Binding-site contacts:
Ligand atom N16 contacts residue TRP60 of chain 1.C at 3.5 Å (h-bond).
Ligand atom C11 contacts residue ASP73 of chain 1.C at 3.8 Å.
Ligand atom C5 contacts residue TYR64 of chain 1.C at 3.5 Å (hydrophobic).
Ligand atom C27 contacts residue GLY126 of chain 1.C at 3.6 Å.
Ligand atom C7 contacts residue ASP73 of chain 1.C at 3.4 Å.
Ligand atom C4 contacts residue TYR64 of chain 1.C at 3.6 Å (hydrophobic).
Ligand atom O18 contacts residue TYR56 of chain 1.C at 3.8 Å.
Ligand atom BR1 contacts residue TYR64 of chain 1.C at 3.5 Å.
Ligand atom O19 contacts residue TYR56 of chain 1.C at 3.4 Å.
Ligand atom C4 contacts residue LEU36 of chain 1.C at 3.6 Å (hydrophobic).
Ligand atom C3 contacts residue TYR64 of chain 1.C at 3.4 Å (hydrophobic).
Ligand atom O17 contacts residue SER129 of chain 1.C at 2.8 Å (h-bond).
Ligand atom N16 contacts residue TYR56 of chain 1.C at 3.6 Å.
Ligand atom C9 contacts residue TYR56 of chain 1.C at 3.8 Å (hydrophobic).
Ligand atom C28 contacts residue TYR47 of chain 1.C at 3.7 Å (hydrophobic).
Ligand atom C9 contacts residue ASP73 of chain 1.C at 3.7 Å.
Ligand atom C11 contacts residue THR115 of chain 1.C at 3.7 Å.
Ligand atom C13 contacts residue TRP88 of chain 1.C at 3.6 Å (hydrophobic).
Ligand atom C2 contacts residue TYR64 of chain 1.C at 3.5 Å (hydrophobic).
Ligand atom C6 contacts residue TYR64 of chain 1.C at 3.7 Å (hydrophobic).
Ligand atom C14 contacts residue PHE101 of chain 1.C at 3.8 Å (hydrophobic).
Ligand atom C13 contacts residue TYR93 of chain 1.C at 3.4 Å (hydrophobic).
Ligand atom N8 contacts residue THR75 of chain 1.C at 3.7 Å.
Ligand atom C30 contacts residue ALA127 of chain 1.C at 3.6 Å (hydrophobic).
Ligand atom C1 contacts residue TYR64 of chain 1.C at 3.5 Å (hydrophobic).
Ligand atom O18 contacts residue TRP60 of chain 1.C at 3.0 Å (h-bond).
Ligand atom N8 contacts residue ASP73 of chain 1.C at 2.8 Å (salt-bridge).
Ligand atom C11 contacts residue THR75 of chain 1.C at 3.7 Å.
Ligand atom C11 contacts residue TRP88 of chain 1.C at 3.6 Å (hydrophobic).
Ligand atom BR2 contacts residue TYR47 of chain 1.C at 3.4 Å.
Ligand atom C12 contacts residue THR75 of chain 1.C at 3.7 Å.
Ligand atom O18 contacts residue LEU110 of chain 1.C at 3.0 Å.
Ligand atom BR1 contacts residue TRP60 of chain 1.C at 3.6 Å.
Ligand atom O17 contacts residue TYR56 of chain 1.C at 2.7 Å (h-bond).
Ligand atom O18 contacts residue ALA105 of chain 1.C at 3.7 Å.
Ligand atom C12 contacts residue TRP88 of chain 1.C at 3.3 Å (hydrophobic).
Ligand atom O22 contacts residue LEU36 of chain 1.C at 3.4 Å.
Ligand atom O22 contacts residue GLY38 of chain 1.C at 3.6 Å.
Ligand atom O19 contacts residue TRP60 of chain 1.C at 3.2 Å (h-bond).
Ligand atom C9 contacts residue SER129 of chain 1.C at 3.5 Å.

Sequence of chain 1.C:
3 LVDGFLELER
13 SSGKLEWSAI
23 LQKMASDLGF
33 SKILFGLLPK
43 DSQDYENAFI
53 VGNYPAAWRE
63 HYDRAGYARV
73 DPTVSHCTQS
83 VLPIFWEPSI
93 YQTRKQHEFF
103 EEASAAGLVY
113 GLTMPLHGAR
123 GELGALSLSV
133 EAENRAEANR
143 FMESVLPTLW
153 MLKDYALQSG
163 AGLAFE

This small molecule binds to this protein.
Small molecule (SMILES): O=C(Oc1c(Br)cc(Br)cc1CNC(=O)c1ccccc1[N+](=O)[O-])c1ccccc1